Binding-site contacts:
Ligand atom C8 contacts residue ILE966 of chain 1.C at 3.4 Å (hydrophobic).
Ligand atom C10 contacts residue ILE748 of chain 1.C at 4.2 Å (hydrophobic).
Ligand atom C7 contacts residue GLN965 of chain 1.C at 4.2 Å.
Ligand atom C6 contacts residue GLN965 of chain 1.C at 4.0 Å.
Ligand atom C8 contacts residue GLN965 of chain 1.C at 4.3 Å.
Ligand atom O2 contacts residue ASP135 of chain 1.A at 4.2 Å.
Ligand atom C7 contacts residue ILE966 of chain 1.C at 3.3 Å (hydrophobic).
Ligand atom O3 contacts residue GLN965 of chain 1.C at 3.4 Å (h-bond).
Ligand atom C11 contacts residue GLN725 of chain 1.C at 3.7 Å.
Ligand atom O3 contacts residue GLU962 of chain 1.C at 4.2 Å.
Ligand atom C13 contacts residue ASP135 of chain 1.A at 4.3 Å.
Ligand atom C10 contacts residue GLN725 of chain 1.C at 3.6 Å.
Ligand atom C7 contacts residue ILE748 of chain 1.C at 4.4 Å (hydrophobic).
Ligand atom C22 contacts residue ALA969 of chain 1.C at 3.4 Å (hydrophobic).
Ligand atom C23 contacts residue ALA969 of chain 1.C at 4.3 Å (hydrophobic).
Ligand atom C21 contacts residue ALA969 of chain 1.C at 4.5 Å (hydrophobic).
Ligand atom C11 contacts residue TYR726 of chain 1.C at 4.4 Å (hydrophobic).
Ligand atom C21 contacts residue ARG994 of chain 1.C at 3.5 Å.
Ligand atom C3 contacts residue GLN725 of chain 1.C at 4.4 Å.
Ligand atom O4 contacts residue GLN965 of chain 1.C at 4.2 Å.
Ligand atom C14 contacts residue GLU962 of chain 1.C at 4.4 Å.

Sequence of chain 1.C:
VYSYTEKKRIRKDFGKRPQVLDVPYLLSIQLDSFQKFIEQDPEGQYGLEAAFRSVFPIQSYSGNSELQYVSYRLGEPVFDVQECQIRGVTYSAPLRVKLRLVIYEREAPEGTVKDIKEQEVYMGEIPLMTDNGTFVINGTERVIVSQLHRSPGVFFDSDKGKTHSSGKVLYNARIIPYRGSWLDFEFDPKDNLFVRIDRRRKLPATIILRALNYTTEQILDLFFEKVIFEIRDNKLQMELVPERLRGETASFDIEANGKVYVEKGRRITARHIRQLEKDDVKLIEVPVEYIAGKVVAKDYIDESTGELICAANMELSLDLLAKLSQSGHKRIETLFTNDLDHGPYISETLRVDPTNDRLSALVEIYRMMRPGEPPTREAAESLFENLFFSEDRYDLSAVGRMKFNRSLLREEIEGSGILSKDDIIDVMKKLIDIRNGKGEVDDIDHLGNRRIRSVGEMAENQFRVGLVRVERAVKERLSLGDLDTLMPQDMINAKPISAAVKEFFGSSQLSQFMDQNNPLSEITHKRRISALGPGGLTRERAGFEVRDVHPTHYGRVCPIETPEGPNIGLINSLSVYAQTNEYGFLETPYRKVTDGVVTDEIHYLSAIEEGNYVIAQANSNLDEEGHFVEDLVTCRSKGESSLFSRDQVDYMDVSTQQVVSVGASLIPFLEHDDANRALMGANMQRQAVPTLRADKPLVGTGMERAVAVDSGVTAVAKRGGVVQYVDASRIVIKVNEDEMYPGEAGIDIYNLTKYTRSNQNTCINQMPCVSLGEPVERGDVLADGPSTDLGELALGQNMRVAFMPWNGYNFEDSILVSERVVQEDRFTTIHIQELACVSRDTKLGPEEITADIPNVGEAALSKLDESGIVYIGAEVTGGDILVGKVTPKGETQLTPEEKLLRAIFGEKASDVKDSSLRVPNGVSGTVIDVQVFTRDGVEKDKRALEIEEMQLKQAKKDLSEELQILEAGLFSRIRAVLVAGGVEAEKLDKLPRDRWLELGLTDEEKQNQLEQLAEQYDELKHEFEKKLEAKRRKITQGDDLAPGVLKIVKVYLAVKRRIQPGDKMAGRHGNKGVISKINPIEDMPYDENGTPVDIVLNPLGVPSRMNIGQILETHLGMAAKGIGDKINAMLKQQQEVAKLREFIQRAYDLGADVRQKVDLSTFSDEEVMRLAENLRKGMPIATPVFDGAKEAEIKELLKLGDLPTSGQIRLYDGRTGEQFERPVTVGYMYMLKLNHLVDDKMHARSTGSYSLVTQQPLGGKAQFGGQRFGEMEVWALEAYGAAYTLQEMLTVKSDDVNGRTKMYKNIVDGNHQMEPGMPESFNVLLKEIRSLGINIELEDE

This small molecule binds to this protein.
Small molecule (SMILES): C[C@H](CCC(=O)NCCC[N+](C)(C)CC(O)CS(=O)(=O)O)[C@H]1CC[C@H]2[C@@H]3[C@H](O)C[C@@H]4C[C@H](O)CC[C@]4(C)[C@H]3C[C@H](O)[C@]12C

Sequence of chain 1.A:
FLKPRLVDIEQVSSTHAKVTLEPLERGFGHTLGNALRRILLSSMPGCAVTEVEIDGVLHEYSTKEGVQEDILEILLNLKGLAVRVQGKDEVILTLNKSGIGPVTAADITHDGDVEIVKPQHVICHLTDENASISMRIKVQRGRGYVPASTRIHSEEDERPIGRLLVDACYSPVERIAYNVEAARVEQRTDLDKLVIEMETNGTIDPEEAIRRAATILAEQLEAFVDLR